A small-molecule ligand and the protein it binds are described below.
Small molecule (SMILES): CC(=O)N[C@@H]1[C@@H](O)[C@H](O)[C@@H](CO)O[C@H]1O

Sequence of chain 2.B:
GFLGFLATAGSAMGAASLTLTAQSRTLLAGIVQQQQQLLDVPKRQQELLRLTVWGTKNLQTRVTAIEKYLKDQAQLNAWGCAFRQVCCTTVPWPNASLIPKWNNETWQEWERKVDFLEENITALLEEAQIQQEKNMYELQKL

Sequence of chain 2.A:
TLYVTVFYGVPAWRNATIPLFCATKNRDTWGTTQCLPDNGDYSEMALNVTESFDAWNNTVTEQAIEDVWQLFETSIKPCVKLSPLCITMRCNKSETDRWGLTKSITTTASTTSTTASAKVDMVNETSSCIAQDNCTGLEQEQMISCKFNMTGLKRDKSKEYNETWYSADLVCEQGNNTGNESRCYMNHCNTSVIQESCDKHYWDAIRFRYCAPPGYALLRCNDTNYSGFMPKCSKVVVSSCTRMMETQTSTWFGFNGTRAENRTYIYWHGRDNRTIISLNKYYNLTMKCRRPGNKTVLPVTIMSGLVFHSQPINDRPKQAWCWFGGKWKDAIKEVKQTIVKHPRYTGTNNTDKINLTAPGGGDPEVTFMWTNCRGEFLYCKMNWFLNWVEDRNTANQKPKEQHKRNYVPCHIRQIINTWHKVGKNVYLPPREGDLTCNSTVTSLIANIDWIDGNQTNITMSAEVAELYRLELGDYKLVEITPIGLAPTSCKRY

Binding-site contacts:
Ligand atom O5 contacts residue ASN70 of chain 2.A at 2.5 Å (h-bond).
Ligand atom N2 contacts residue ASN70 of chain 2.A at 3.0 Å (h-bond).
Ligand atom O7 contacts residue ASN70 of chain 2.A at 3.2 Å (h-bond).
Ligand atom C4 contacts residue ASN70 of chain 2.A at 4.4 Å.
Ligand atom C2 contacts residue ASN70 of chain 2.A at 2.5 Å.
Ligand atom C3 contacts residue ASN70 of chain 2.A at 3.9 Å.
Ligand atom C8 contacts residue SER16 of chain 2.B at 3.8 Å.
Ligand atom C8 contacts residue GLY15 of chain 2.B at 3.3 Å.
Ligand atom C7 contacts residue GLY15 of chain 2.B at 4.2 Å.
Ligand atom C8 contacts residue ASN70 of chain 2.A at 4.1 Å.
Ligand atom C1 contacts residue ASN70 of chain 2.A at 1.5 Å.
Ligand atom O7 contacts residue GLY15 of chain 2.B at 4.0 Å.
Ligand atom C7 contacts residue ASN70 of chain 2.A at 3.3 Å.
Ligand atom C5 contacts residue ASN70 of chain 2.A at 3.8 Å.